Sequence of chain 1.A:
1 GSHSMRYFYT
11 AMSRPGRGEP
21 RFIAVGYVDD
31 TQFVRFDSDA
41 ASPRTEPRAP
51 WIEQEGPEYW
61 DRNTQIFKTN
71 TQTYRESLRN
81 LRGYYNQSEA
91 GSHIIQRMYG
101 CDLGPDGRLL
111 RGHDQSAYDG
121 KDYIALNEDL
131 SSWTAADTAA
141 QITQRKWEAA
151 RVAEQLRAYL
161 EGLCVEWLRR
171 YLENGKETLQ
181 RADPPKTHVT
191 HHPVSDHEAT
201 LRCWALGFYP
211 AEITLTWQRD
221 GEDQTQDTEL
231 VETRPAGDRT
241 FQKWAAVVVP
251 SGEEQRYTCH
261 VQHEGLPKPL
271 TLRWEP

This small molecule binds to this protein.
Small molecule (SMILES): CC[C@H](C)[C@H](NC(=O)[C@@H]1CCCN1C(=O)[C@@H](N)CCCCN)C(=O)N[C@H](C(=O)N[C@H](C(=O)N[C@@H](CC(C)C)C(=O)N[C@@H](CC1=NC=NC1)C(=O)NCC(=O)N[C@@H](Cc1ccc(O)cc1)C(=O)O)C(C)C)C(C)C

Binding-site contacts:
Ligand atom CA contacts residue TYR7 of chain 1.A at 3.1 Å (hydrophobic).
Ligand atom O contacts residue TYR159 of chain 1.A at 2.7 Å (h-bond).
Ligand atom O contacts residue TRP147 of chain 1.A at 2.9 Å (h-bond).
Ligand atom CD2 contacts residue SER77 of chain 1.A at 3.5 Å.
Ligand atom C contacts residue TYR7 of chain 1.A at 3.2 Å (hydrophobic).
Ligand atom N contacts residue TYR99 of chain 1.A at 3.1 Å (h-bond).
Ligand atom C contacts residue TYR84 of chain 1.A at 3.4 Å (hydrophobic).
Ligand atom CA contacts residue TYR159 of chain 1.A at 3.7 Å (hydrophobic).
Ligand atom CG2 contacts residue THR69 of chain 1.A at 3.6 Å.
Ligand atom O contacts residue TRP147 of chain 1.A at 3.5 Å (h-bond).
Ligand atom CD contacts residue ASN63 of chain 1.A at 3.0 Å.
Ligand atom N contacts residue TYR159 of chain 1.A at 3.5 Å.
Ligand atom N contacts residue TYR7 of chain 1.A at 3.0 Å (h-bond).
Ligand atom CE contacts residue ARG62 of chain 1.A at 3.6 Å.
Ligand atom O contacts residue LYS146 of chain 1.A at 3.0 Å (salt-bridge).
Ligand atom CE1 contacts residue TRP147 of chain 1.A at 3.6 Å (hydrophobic).
Ligand atom CZ contacts residue SER116 of chain 1.A at 3.5 Å.
Ligand atom CA contacts residue TYR99 of chain 1.A at 3.3 Å (hydrophobic).
Ligand atom O contacts residue ILE66 of chain 1.A at 3.7 Å.
Ligand atom CG1 contacts residue ARG62 of chain 1.A at 3.4 Å.
Ligand atom OXT contacts residue TYR84 of chain 1.A at 2.7 Å (h-bond).
Ligand atom OH contacts residue SER116 of chain 1.A at 2.6 Å (h-bond).
Ligand atom OXT contacts residue THR143 of chain 1.A at 2.7 Å (h-bond).
Ligand atom O contacts residue ASN80 of chain 1.A at 3.2 Å (h-bond).
Ligand atom CE1 contacts residue SER116 of chain 1.A at 3.5 Å.
Ligand atom CA contacts residue THR73 of chain 1.A at 3.7 Å.
Ligand atom CB contacts residue TYR99 of chain 1.A at 3.2 Å (hydrophobic).
Ligand atom CA contacts residue TYR171 of chain 1.A at 3.5 Å (hydrophobic).
Ligand atom OH contacts residue ARG97 of chain 1.A at 3.4 Å.
Ligand atom CG2 contacts residue TYR99 of chain 1.A at 3.7 Å (hydrophobic).
Ligand atom CG2 contacts residue ILE66 of chain 1.A at 3.3 Å (hydrophobic).
Ligand atom O contacts residue TYR84 of chain 1.A at 3.4 Å (h-bond).
Ligand atom CD contacts residue TYR7 of chain 1.A at 3.4 Å (hydrophobic).
Ligand atom N contacts residue TYR171 of chain 1.A at 2.7 Å (h-bond).
Ligand atom CD1 contacts residue TYR159 of chain 1.A at 3.5 Å (hydrophobic).
Ligand atom N contacts residue TYR7 of chain 1.A at 3.3 Å (h-bond).
Ligand atom CB contacts residue LEU81 of chain 1.A at 3.4 Å (hydrophobic).
Ligand atom CA contacts residue SER77 of chain 1.A at 3.5 Å.
Ligand atom CG contacts residue ASN63 of chain 1.A at 3.5 Å.
Ligand atom N contacts residue SER77 of chain 1.A at 2.9 Å (h-bond).